Binding-site contacts:
Ligand atom N1 contacts residue THR186 of chain 1.I at 3.5 Å (h-bond).
Ligand atom O4 contacts residue LYS70 of chain 1.G at 3.1 Å (salt-bridge).
Ligand atom C2 contacts residue ASN183 of chain 1.I at 3.4 Å.
Ligand atom S2 contacts residue ASN74 of chain 1.G at 3.4 Å (h-bond).
Ligand atom C23 contacts residue ASN53 of chain 1.G at 3.5 Å.
Ligand atom O6 contacts residue LYS70 of chain 1.G at 3.4 Å (salt-bridge).
Ligand atom F2 contacts residue LYS70 of chain 1.G at 3.5 Å.
Ligand atom C1 contacts residue ASN183 of chain 1.I at 3.2 Å.
Ligand atom C4 contacts residue GLN67 of chain 1.G at 3.5 Å.
Ligand atom O5 contacts residue THR107 of chain 1.G at 2.9 Å (h-bond).
Ligand atom N4 contacts residue ASN57 of chain 1.G at 2.7 Å (h-bond).
Ligand atom O6 contacts residue ASN74 of chain 1.G at 3.4 Å (h-bond).
Ligand atom C7 contacts residue GLN67 of chain 1.G at 3.6 Å.
Ligand atom C3 contacts residue GLN67 of chain 1.G at 3.4 Å.
Ligand atom C6 contacts residue LYS182 of chain 1.I at 3.5 Å.
Ligand atom C15 contacts residue ASN57 of chain 1.G at 3.4 Å.
Ligand atom C34 contacts residue ASN53 of chain 1.G at 3.4 Å.
Ligand atom O2 contacts residue ARG173 of chain 1.I at 3.3 Å.
Ligand atom F1 contacts residue MET66 of chain 1.G at 3.2 Å.
Ligand atom C15 contacts residue ASN53 of chain 1.G at 3.5 Å.
Ligand atom N7 contacts residue ASN74 of chain 1.G at 3.4 Å (h-bond).
Ligand atom C19 contacts residue MET66 of chain 1.G at 3.3 Å (hydrophobic).
Ligand atom F2 contacts residue ILE73 of chain 1.G at 3.1 Å.
Ligand atom C37 contacts residue SER102 of chain 1.G at 3.5 Å.
Ligand atom O6 contacts residue ILE73 of chain 1.G at 3.1 Å.
Ligand atom O5 contacts residue GLY106 of chain 1.G at 3.3 Å (h-bond).
Ligand atom C33 contacts residue TYR130 of chain 1.G at 3.6 Å (hydrophobic).
Ligand atom N6 contacts residue ASN57 of chain 1.G at 3.1 Å (h-bond).
Ligand atom C3 contacts residue TYR169 of chain 1.I at 3.3 Å (hydrophobic).
Ligand atom O2 contacts residue LYS182 of chain 1.I at 3.2 Å.
Ligand atom C4 contacts residue TYR169 of chain 1.I at 3.5 Å (hydrophobic).
Ligand atom O5 contacts residue ASN53 of chain 1.G at 3.4 Å (h-bond).
Ligand atom C34 contacts residue TYR130 of chain 1.G at 3.4 Å (hydrophobic).
Ligand atom C25 contacts residue GLY106 of chain 1.G at 3.4 Å.
Ligand atom N1 contacts residue ASN183 of chain 1.I at 2.8 Å (h-bond).
Ligand atom C17 contacts residue ASN57 of chain 1.G at 3.4 Å.
Ligand atom O3 contacts residue GLN67 of chain 1.G at 3.5 Å (h-bond).
Ligand atom O8 contacts residue ASN74 of chain 1.G at 3.1 Å (h-bond).
Ligand atom O7 contacts residue SER102 of chain 1.G at 3.2 Å.
Ligand atom C22 contacts residue ASN53 of chain 1.G at 3.3 Å.

Sequence of chain 1.I:
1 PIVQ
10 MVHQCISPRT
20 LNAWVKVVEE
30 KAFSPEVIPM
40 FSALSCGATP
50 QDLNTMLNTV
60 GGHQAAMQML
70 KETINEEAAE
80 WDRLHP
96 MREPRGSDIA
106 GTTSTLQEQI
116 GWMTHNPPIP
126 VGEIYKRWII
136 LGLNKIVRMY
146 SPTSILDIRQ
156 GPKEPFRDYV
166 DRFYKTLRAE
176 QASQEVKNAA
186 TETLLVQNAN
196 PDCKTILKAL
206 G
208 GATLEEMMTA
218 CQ

Sequence of chain 1.G:
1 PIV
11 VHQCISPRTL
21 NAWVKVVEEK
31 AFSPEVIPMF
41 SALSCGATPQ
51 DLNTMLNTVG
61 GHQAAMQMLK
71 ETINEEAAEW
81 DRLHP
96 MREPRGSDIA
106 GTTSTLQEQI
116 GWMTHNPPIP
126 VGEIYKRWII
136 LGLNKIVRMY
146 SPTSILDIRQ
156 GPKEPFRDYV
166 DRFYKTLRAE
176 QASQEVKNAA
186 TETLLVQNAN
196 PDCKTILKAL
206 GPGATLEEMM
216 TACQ

A protein and the small-molecule ligand that binds it are described below.
Small molecule (SMILES): Nc1ccc(S(=O)(=O)N2CCN(CC(=O)N[C@@H](Cc3cc(F)cc(F)c3)c3nc4ccccc4c(=O)n3-c3ccc(S(=O)(=O)N4CCOCC4)cc3)C(=O)C2)cc1